Binding-site contacts:
Ligand atom C12 contacts residue PHE425 of chain 1.A at 3.6 Å (hydrophobic).
Ligand atom C31 contacts residue PHE467 of chain 1.A at 3.8 Å (hydrophobic).
Ligand atom C31 contacts residue MET428 of chain 1.A at 4.0 Å (hydrophobic).
Ligand atom C25 contacts residue HIS421 of chain 1.A at 2.8 Å.
Ligand atom C24 contacts residue ALA424 of chain 1.A at 3.9 Å (hydrophobic).
Ligand atom O30 contacts residue ARG460 of chain 1.A at 2.7 Å (salt-bridge).
Ligand atom C11 contacts residue MET428 of chain 1.A at 3.8 Å (hydrophobic).
Ligand atom N18 contacts residue MET428 of chain 1.A at 3.7 Å.
Ligand atom C2 contacts residue ARG460 of chain 1.A at 3.7 Å.
Ligand atom C28 contacts residue ARG460 of chain 1.A at 3.5 Å.
Ligand atom C5 contacts residue VAL450 of chain 1.A at 3.6 Å (hydrophobic).
Ligand atom N3 contacts residue VAL450 of chain 1.A at 4.1 Å.
Ligand atom O30 contacts residue VAL450 of chain 1.A at 3.7 Å.
Ligand atom C24 contacts residue HIS421 of chain 1.A at 3.9 Å.
Ligand atom N3 contacts residue PHE451 of chain 1.A at 4.0 Å.
Ligand atom N19 contacts residue THR463 of chain 1.A at 3.7 Å.
Ligand atom S7 contacts residue LEU464 of chain 1.A at 3.8 Å.
Ligand atom N3 contacts residue LEU464 of chain 1.A at 3.8 Å.
Ligand atom S7 contacts residue VAL450 of chain 1.A at 4.1 Å.
Ligand atom C4 contacts residue VAL450 of chain 1.A at 4.0 Å (hydrophobic).
Ligand atom C32 contacts residue PHE467 of chain 1.A at 3.8 Å (hydrophobic).
Ligand atom C16 contacts residue VAL450 of chain 1.A at 3.5 Å (hydrophobic).
Ligand atom C15 contacts residue MET428 of chain 1.A at 3.8 Å (hydrophobic).
Ligand atom C6 contacts residue VAL450 of chain 1.A at 3.7 Å (hydrophobic).
Ligand atom C13 contacts residue PHE425 of chain 1.A at 3.9 Å (hydrophobic).
Ligand atom C32 contacts residue MET447 of chain 1.A at 4.1 Å (hydrophobic).
Ligand atom N1 contacts residue THR463 of chain 1.A at 3.7 Å.
Ligand atom C2 contacts residue PHE451 of chain 1.A at 4.0 Å (hydrophobic).
Ligand atom C14 contacts residue MET428 of chain 1.A at 3.5 Å (hydrophobic).
Ligand atom C12 contacts residue MET428 of chain 1.A at 4.0 Å (hydrophobic).
Ligand atom C4 contacts residue THR463 of chain 1.A at 3.7 Å.
Ligand atom C2 contacts residue LEU464 of chain 1.A at 4.1 Å (hydrophobic).
Ligand atom C27 contacts residue HIS421 of chain 1.A at 3.4 Å.
Ligand atom N1 contacts residue ARG460 of chain 1.A at 4.2 Å.
Ligand atom C9 contacts residue VAL450 of chain 1.A at 3.8 Å (hydrophobic).
Ligand atom C8 contacts residue VAL450 of chain 1.A at 4.1 Å (hydrophobic).
Ligand atom C17 contacts residue MET428 of chain 1.A at 4.0 Å (hydrophobic).
Ligand atom O29 contacts residue ARG460 of chain 1.A at 2.9 Å (salt-bridge).
Ligand atom C26 contacts residue HIS421 of chain 1.A at 2.6 Å.
Ligand atom C11 contacts residue ALA424 of chain 1.A at 4.1 Å (hydrophobic).

This protein binds this small molecule.
Small molecule (SMILES): CCc1sc2ncnc(N[C@H](Cc3ccccc3)C(=O)O)c2c1-c1cccc2[nH]ccc12

Sequence of chain 1.A:
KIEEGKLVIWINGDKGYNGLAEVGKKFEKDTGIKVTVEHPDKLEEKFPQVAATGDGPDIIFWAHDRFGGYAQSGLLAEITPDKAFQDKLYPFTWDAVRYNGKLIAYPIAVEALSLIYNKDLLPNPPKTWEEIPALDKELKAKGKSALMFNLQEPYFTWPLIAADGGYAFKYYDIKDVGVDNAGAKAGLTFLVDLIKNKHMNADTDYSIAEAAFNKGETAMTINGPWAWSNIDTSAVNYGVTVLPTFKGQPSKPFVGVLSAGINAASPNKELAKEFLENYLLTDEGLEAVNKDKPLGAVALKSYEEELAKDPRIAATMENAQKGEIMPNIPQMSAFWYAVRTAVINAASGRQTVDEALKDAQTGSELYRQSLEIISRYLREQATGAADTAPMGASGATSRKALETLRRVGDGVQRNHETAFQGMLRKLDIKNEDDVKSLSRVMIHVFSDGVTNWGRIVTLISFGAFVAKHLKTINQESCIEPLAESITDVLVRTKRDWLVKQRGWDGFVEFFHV